Binding-site contacts:
Ligand atom C5 contacts residue ASN27 of chain 1.A at 3.7 Å.
Ligand atom C3 contacts residue ASN27 of chain 1.A at 3.8 Å.
Ligand atom O6 contacts residue THR29 of chain 1.A at 3.9 Å.
Ligand atom C6 contacts residue ASP250 of chain 1.A at 3.6 Å.
Ligand atom C3 contacts residue SER249 of chain 1.A at 3.6 Å.
Ligand atom C5 contacts residue SER249 of chain 1.A at 3.5 Å.
Ligand atom O4 contacts residue ASP250 of chain 1.A at 4.5 Å.
Ligand atom C7 contacts residue ASN27 of chain 1.A at 3.3 Å.
Ligand atom C8 contacts residue GLN224 of chain 1.A at 3.4 Å.
Ligand atom O5 contacts residue SER249 of chain 1.A at 4.0 Å.
Ligand atom C1 contacts residue SER249 of chain 1.A at 3.7 Å.
Ligand atom C8 contacts residue VAL223 of chain 1.A at 3.9 Å (hydrophobic).
Ligand atom O4 contacts residue SER249 of chain 1.A at 4.1 Å.
Ligand atom N2 contacts residue SER249 of chain 1.A at 4.4 Å.
Ligand atom C3 contacts residue GLN224 of chain 1.A at 3.6 Å.
Ligand atom O5 contacts residue THR29 of chain 1.A at 3.9 Å.
Ligand atom C4 contacts residue SER249 of chain 1.A at 4.0 Å.
Ligand atom C8 contacts residue THR68 of chain 1.A at 3.3 Å.
Ligand atom C2 contacts residue GLN224 of chain 1.A at 3.7 Å.
Ligand atom N2 contacts residue GLN224 of chain 1.A at 2.7 Å (h-bond).
Ligand atom C2 contacts residue SER249 of chain 1.A at 4.1 Å.
Ligand atom O6 contacts residue ASP250 of chain 1.A at 2.7 Å (salt-bridge).
Ligand atom C1 contacts residue ASN27 of chain 1.A at 1.4 Å.
Ligand atom O5 contacts residue ASN27 of chain 1.A at 2.3 Å (h-bond).
Ligand atom C5 contacts residue ASP250 of chain 1.A at 4.1 Å.
Ligand atom C1 contacts residue THR29 of chain 1.A at 4.1 Å.
Ligand atom C2 contacts residue ASN27 of chain 1.A at 2.4 Å.
Ligand atom C4 contacts residue ASN27 of chain 1.A at 4.2 Å.
Ligand atom O7 contacts residue ASN27 of chain 1.A at 3.3 Å (h-bond).
Ligand atom C1 contacts residue GLN224 of chain 1.A at 4.3 Å.
Ligand atom C8 contacts residue ASN27 of chain 1.A at 4.4 Å.
Ligand atom O3 contacts residue GLN224 of chain 1.A at 3.9 Å.
Ligand atom C5 contacts residue THR29 of chain 1.A at 4.4 Å.
Ligand atom C7 contacts residue GLN224 of chain 1.A at 3.5 Å.
Ligand atom N2 contacts residue ASN27 of chain 1.A at 2.9 Å (h-bond).

This protein binds this small molecule.
Small molecule (SMILES): CC(=O)N[C@@H]1[C@@H](O)[C@H](O)[C@@H](CO)O[C@H]1O

Sequence of chain 1.A:
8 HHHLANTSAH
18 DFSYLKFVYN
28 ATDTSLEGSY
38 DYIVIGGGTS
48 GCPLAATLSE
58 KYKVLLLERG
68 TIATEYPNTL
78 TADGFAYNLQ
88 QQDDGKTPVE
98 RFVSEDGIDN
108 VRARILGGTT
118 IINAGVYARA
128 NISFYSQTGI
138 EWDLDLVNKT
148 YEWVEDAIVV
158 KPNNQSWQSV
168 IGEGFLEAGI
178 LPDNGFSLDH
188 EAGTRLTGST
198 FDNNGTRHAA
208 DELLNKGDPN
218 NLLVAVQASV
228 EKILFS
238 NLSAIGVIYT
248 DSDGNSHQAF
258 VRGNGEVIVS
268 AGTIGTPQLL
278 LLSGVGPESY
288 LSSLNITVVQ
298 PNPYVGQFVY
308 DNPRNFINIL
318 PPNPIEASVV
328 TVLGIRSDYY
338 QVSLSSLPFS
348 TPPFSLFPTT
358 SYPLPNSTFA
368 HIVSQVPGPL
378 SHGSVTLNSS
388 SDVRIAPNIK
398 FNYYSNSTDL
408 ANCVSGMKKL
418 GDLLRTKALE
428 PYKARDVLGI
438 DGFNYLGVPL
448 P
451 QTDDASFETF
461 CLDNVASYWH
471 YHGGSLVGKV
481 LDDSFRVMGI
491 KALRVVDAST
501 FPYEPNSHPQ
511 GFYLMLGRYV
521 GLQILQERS